The small molecule below binds the protein below.
Small molecule (SMILES): CC(=O)N[C@H]1[C@H](O[C@H]2[C@H](O)[C@@H](NC(C)=O)CO[C@@H]2CO)O[C@H](CO)[C@@H](O)[C@@H]1O

Binding-site contacts:
Ligand atom C2 contacts residue ASN252 of chain 1.U at 2.5 Å.
Ligand atom C8 contacts residue SER251 of chain 1.U at 3.4 Å.
Ligand atom O5 contacts residue ASN252 of chain 1.U at 2.4 Å (h-bond).
Ligand atom C8 contacts residue ARG205 of chain 1.U at 3.7 Å.
Ligand atom C7 contacts residue SER251 of chain 1.U at 3.1 Å.
Ligand atom C1 contacts residue ASN252 of chain 1.U at 1.4 Å.
Ligand atom N2 contacts residue SER251 of chain 1.U at 4.1 Å.
Ligand atom C1 contacts residue PHE208 of chain 1.U at 4.5 Å (hydrophobic).
Ligand atom N2 contacts residue ASN252 of chain 1.U at 3.0 Å (h-bond).
Ligand atom C7 contacts residue ARG205 of chain 1.U at 4.4 Å.
Ligand atom C3 contacts residue ASN252 of chain 1.U at 3.8 Å.
Ligand atom C7 contacts residue ASN252 of chain 1.U at 4.0 Å.
Ligand atom O6 contacts residue ASP211 of chain 1.U at 3.9 Å.
Ligand atom C4 contacts residue ASN252 of chain 1.U at 4.3 Å.
Ligand atom C6 contacts residue PHE208 of chain 1.U at 4.0 Å (hydrophobic).
Ligand atom O7 contacts residue SER251 of chain 1.U at 2.5 Å (h-bond).
Ligand atom O6 contacts residue SER207 of chain 1.U at 3.8 Å.
Ligand atom N2 contacts residue ARG205 of chain 1.U at 4.0 Å.
Ligand atom O5 contacts residue PHE208 of chain 1.U at 3.5 Å.
Ligand atom C5 contacts residue ASN252 of chain 1.U at 3.7 Å.
Ligand atom O6 contacts residue PHE208 of chain 1.U at 4.0 Å.
Ligand atom C5 contacts residue PHE208 of chain 1.U at 4.4 Å (hydrophobic).

Sequence of chain 1.U:
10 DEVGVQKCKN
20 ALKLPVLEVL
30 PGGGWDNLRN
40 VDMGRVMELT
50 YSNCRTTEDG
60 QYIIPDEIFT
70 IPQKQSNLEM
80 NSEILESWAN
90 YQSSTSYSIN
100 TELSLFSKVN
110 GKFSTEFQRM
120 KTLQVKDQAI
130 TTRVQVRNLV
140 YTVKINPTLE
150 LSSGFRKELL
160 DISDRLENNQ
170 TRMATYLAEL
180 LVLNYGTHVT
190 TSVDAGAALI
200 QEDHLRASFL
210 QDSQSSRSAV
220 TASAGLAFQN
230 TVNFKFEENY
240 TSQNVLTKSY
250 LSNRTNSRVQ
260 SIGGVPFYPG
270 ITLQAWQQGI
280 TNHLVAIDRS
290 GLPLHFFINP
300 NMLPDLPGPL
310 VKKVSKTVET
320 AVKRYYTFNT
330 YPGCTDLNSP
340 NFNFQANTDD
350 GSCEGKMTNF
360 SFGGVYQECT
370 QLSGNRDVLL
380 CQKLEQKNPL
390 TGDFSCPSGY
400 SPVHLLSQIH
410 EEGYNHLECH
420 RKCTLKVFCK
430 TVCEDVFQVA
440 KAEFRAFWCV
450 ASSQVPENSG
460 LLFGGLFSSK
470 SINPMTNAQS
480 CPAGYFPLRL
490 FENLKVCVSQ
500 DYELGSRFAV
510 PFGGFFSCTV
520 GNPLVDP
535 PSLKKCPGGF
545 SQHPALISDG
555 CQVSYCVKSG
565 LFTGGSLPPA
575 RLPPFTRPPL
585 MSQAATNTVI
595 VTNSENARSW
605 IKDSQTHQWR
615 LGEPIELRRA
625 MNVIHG